A protein and the small-molecule ligand that binds it are described below.
Small molecule (SMILES): Cc1ccc(O)c(O)c1

Sequence of chain 2.A:
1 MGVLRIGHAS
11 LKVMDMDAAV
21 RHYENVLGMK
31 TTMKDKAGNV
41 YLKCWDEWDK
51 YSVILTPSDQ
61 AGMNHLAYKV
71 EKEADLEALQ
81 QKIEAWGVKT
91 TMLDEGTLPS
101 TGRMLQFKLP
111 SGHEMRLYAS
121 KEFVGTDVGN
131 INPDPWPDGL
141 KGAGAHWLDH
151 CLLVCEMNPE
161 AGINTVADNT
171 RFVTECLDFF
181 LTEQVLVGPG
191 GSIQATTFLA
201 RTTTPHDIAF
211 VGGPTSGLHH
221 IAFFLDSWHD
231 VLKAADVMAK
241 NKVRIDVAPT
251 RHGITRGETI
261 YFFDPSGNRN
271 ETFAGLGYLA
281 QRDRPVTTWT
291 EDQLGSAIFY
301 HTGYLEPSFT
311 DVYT

Binding-site contacts:
Ligand atom C5 contacts residue HIS252 of chain 2.A at 3.4 Å.
Ligand atom C5 contacts residue HIS206 of chain 2.A at 3.5 Å.
Ligand atom O3 contacts residue FE1 of chain 2.B at 2.0 Å.
Ligand atom C3 contacts residue HIS220 of chain 2.A at 4.0 Å.
Ligand atom C5 contacts residue ILE254 of chain 2.A at 4.0 Å (hydrophobic).
Ligand atom O3 contacts residue TYR261 of chain 2.A at 2.8 Å (h-bond).
Ligand atom C1 contacts residue HIS252 of chain 2.A at 3.5 Å.
Ligand atom O3 contacts residue GLU271 of chain 2.A at 3.4 Å (salt-bridge).
Ligand atom C contacts residue ILE254 of chain 2.A at 3.8 Å (hydrophobic).
Ligand atom C3 contacts residue FE1 of chain 2.B at 2.8 Å.
Ligand atom C6 contacts residue PHE198 of chain 2.A at 3.6 Å (hydrophobic).
Ligand atom C4 contacts residue HIS206 of chain 2.A at 3.4 Å.
Ligand atom C4 contacts residue FE1 of chain 2.B at 2.8 Å.
Ligand atom C contacts residue PHE198 of chain 2.A at 3.6 Å (hydrophobic).
Ligand atom O3 contacts residue HIS150 of chain 2.A at 4.0 Å.
Ligand atom C contacts residue HIS252 of chain 2.A at 3.7 Å.
Ligand atom C1 contacts residue PHE198 of chain 2.A at 3.6 Å (hydrophobic).
Ligand atom C contacts residue ILE298 of chain 2.A at 3.6 Å (hydrophobic).
Ligand atom O4 contacts residue PHE273 of chain 2.A at 3.5 Å.
Ligand atom O4 contacts residue FE1 of chain 2.B at 2.1 Å.
Ligand atom C5 contacts residue PHE198 of chain 2.A at 4.0 Å (hydrophobic).
Ligand atom O3 contacts residue HIS252 of chain 2.A at 4.0 Å.
Ligand atom C3 contacts residue HIS252 of chain 2.A at 3.5 Å.
Ligand atom C2 contacts residue HIS252 of chain 2.A at 3.5 Å.
Ligand atom O3 contacts residue HIS220 of chain 2.A at 2.6 Å.
Ligand atom C4 contacts residue HIS252 of chain 2.A at 3.6 Å.
Ligand atom O4 contacts residue HIS150 of chain 2.A at 2.7 Å (h-bond).
Ligand atom C contacts residue ALA297 of chain 2.A at 3.5 Å (hydrophobic).
Ligand atom C6 contacts residue ILE254 of chain 2.A at 3.4 Å (hydrophobic).
Ligand atom C5 contacts residue PHE273 of chain 2.A at 3.9 Å (hydrophobic).
Ligand atom C6 contacts residue THR255 of chain 2.A at 3.6 Å.
Ligand atom C3 contacts residue TYR261 of chain 2.A at 3.3 Å (hydrophobic).
Ligand atom O4 contacts residue HIS206 of chain 2.A at 2.9 Å (h-bond).
Ligand atom C2 contacts residue TYR261 of chain 2.A at 3.3 Å (hydrophobic).
Ligand atom C6 contacts residue HIS252 of chain 2.A at 3.4 Å.
Ligand atom C2 contacts residue PHE198 of chain 2.A at 3.9 Å (hydrophobic).
Ligand atom O4 contacts residue GLU271 of chain 2.A at 3.1 Å (salt-bridge).
Ligand atom C4 contacts residue GLU271 of chain 2.A at 3.8 Å.
Ligand atom C4 contacts residue HIS150 of chain 2.A at 3.9 Å.
Ligand atom C5 contacts residue THR255 of chain 2.A at 3.4 Å.